Sequence of chain 1.B:
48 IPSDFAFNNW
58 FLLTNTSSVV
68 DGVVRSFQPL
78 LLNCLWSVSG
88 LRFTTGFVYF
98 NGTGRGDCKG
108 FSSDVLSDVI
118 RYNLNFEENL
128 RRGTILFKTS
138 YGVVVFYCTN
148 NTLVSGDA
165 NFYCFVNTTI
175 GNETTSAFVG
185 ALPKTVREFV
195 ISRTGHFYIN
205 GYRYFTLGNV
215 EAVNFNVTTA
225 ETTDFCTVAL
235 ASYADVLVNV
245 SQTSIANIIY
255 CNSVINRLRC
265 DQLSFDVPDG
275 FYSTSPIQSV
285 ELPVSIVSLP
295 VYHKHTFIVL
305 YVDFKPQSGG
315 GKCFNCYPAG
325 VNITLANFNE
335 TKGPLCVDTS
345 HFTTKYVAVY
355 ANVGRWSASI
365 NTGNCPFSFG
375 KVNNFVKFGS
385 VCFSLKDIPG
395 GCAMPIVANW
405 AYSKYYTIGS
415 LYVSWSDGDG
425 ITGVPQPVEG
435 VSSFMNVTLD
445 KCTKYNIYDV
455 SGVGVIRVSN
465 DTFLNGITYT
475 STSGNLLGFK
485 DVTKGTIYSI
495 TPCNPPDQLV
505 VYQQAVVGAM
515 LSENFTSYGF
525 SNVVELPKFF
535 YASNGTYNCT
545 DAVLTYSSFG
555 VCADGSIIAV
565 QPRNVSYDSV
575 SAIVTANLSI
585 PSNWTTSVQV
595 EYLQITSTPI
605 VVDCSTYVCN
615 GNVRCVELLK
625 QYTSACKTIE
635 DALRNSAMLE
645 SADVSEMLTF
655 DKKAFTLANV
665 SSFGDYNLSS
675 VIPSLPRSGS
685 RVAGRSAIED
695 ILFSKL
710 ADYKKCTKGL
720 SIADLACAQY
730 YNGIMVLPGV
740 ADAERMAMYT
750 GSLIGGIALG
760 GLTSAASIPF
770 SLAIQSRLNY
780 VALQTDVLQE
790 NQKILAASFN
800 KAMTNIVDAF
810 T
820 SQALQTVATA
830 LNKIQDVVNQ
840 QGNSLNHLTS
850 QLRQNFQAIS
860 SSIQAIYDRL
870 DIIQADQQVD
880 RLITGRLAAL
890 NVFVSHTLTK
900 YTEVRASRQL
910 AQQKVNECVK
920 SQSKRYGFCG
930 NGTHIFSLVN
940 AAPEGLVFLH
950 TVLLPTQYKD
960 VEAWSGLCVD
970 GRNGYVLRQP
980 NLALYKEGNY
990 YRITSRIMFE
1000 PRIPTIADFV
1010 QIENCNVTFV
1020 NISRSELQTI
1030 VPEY

Binding-site contacts:
Ligand atom C3 contacts residue ASN62 of chain 1.B at 3.8 Å.
Ligand atom C2 contacts residue ASN62 of chain 1.B at 2.5 Å.
Ligand atom O7 contacts residue HIS200 of chain 1.B at 4.0 Å.
Ligand atom C5 contacts residue HIS200 of chain 1.B at 3.6 Å.
Ligand atom C8 contacts residue LEU60 of chain 1.B at 4.3 Å (hydrophobic).
Ligand atom O3 contacts residue TYR237 of chain 1.B at 3.9 Å.
Ligand atom N2 contacts residue HIS200 of chain 1.B at 4.2 Å.
Ligand atom O4 contacts residue ILE871 of chain 1.A at 4.5 Å.
Ligand atom C7 contacts residue LEU60 of chain 1.B at 4.1 Å (hydrophobic).
Ligand atom C1 contacts residue TYR202 of chain 1.B at 3.9 Å (hydrophobic).
Ligand atom C2 contacts residue TYR202 of chain 1.B at 4.1 Å (hydrophobic).
Ligand atom O4 contacts residue HIS200 of chain 1.B at 3.8 Å.
Ligand atom C1 contacts residue ASN62 of chain 1.B at 1.5 Å.
Ligand atom O5 contacts residue ASN62 of chain 1.B at 2.3 Å (h-bond).
Ligand atom O2 contacts residue PHE74 of chain 1.B at 4.1 Å.
Ligand atom C4 contacts residue ASN62 of chain 1.B at 4.3 Å.
Ligand atom O7 contacts residue THR198 of chain 1.B at 3.4 Å.
Ligand atom N2 contacts residue TYR202 of chain 1.B at 3.9 Å.
Ligand atom O6 contacts residue ARG618 of chain 1.A at 3.5 Å (salt-bridge).
Ligand atom O7 contacts residue THR61 of chain 1.B at 3.4 Å.
Ligand atom O5 contacts residue TYR237 of chain 1.B at 4.4 Å.
Ligand atom O6 contacts residue TYR237 of chain 1.B at 3.4 Å.
Ligand atom O7 contacts residue LEU60 of chain 1.B at 3.7 Å.
Ligand atom C4 contacts residue HIS200 of chain 1.B at 4.3 Å.
Ligand atom C7 contacts residue HIS200 of chain 1.B at 3.9 Å.
Ligand atom C6 contacts residue HIS200 of chain 1.B at 3.9 Å.
Ligand atom C5 contacts residue ASN62 of chain 1.B at 3.6 Å.
Ligand atom O7 contacts residue ASN62 of chain 1.B at 3.0 Å (h-bond).
Ligand atom O6 contacts residue HIS200 of chain 1.B at 3.1 Å (h-bond).
Ligand atom C8 contacts residue HIS200 of chain 1.B at 4.2 Å.
Ligand atom C3 contacts residue TYR202 of chain 1.B at 3.9 Å (hydrophobic).
Ligand atom C7 contacts residue THR198 of chain 1.B at 4.4 Å.
Ligand atom N2 contacts residue ASN62 of chain 1.B at 3.0 Å (h-bond).
Ligand atom C7 contacts residue THR61 of chain 1.B at 4.4 Å.
Ligand atom C7 contacts residue ASN62 of chain 1.B at 3.3 Å.
Ligand atom C6 contacts residue ARG618 of chain 1.A at 3.8 Å.

Sequence of chain 1.A:
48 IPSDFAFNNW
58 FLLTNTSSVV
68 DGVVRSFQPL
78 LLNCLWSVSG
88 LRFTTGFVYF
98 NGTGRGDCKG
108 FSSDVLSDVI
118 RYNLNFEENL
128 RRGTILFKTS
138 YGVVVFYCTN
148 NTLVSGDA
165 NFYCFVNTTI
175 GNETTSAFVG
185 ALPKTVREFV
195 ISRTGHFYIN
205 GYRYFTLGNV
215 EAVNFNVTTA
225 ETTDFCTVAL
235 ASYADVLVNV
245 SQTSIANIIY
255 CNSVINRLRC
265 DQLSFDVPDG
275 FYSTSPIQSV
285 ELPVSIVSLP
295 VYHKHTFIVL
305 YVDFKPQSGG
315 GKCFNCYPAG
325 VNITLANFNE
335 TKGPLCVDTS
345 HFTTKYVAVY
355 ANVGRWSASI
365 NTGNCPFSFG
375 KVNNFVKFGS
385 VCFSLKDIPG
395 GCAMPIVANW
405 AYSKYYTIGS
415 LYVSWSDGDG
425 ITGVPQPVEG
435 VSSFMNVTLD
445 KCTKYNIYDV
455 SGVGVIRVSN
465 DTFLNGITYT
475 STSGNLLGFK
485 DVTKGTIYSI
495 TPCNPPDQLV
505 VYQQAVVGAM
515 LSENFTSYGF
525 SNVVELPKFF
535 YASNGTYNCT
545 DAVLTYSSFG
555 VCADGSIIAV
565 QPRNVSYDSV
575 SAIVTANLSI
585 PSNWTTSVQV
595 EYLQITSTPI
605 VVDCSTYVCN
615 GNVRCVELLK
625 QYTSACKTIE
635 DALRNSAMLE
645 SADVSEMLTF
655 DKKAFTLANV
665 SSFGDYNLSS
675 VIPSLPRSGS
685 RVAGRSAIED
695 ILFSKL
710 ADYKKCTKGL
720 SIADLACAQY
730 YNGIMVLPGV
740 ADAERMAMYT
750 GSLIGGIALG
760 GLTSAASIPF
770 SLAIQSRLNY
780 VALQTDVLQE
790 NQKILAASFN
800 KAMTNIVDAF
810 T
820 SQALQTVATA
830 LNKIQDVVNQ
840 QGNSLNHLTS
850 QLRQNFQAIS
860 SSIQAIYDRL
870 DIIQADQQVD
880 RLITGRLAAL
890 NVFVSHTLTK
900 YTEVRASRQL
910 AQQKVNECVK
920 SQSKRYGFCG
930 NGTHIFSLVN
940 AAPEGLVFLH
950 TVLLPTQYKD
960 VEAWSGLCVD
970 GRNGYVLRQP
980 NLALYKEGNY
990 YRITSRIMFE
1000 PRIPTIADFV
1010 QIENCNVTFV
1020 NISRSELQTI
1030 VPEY

A small-molecule ligand and the protein it binds are described below.
Small molecule (SMILES): CC(=O)N[C@H]1[C@H](O[C@H]2[C@H](O)[C@@H](NC(C)=O)CO[C@@H]2CO)O[C@H](CO)[C@@H](O[C@@H]2O[C@H](CO[C@H]3O[C@H](CO)[C@@H](O)[C@H](O)[C@@H]3O[C@H]3O[C@H](CO)[C@@H](O)[C@H](O)[C@@H]3O)[C@@H](O)[C@H](O[C@H]3O[C@H](CO)[C@@H](O)[C@H](O)[C@@H]3O[C@H]3O[C@H](CO)[C@@H](O)[C@H](O)[C@@H]3O)[C@@H]2O)[C@@H]1O